This small molecule binds to this protein.
Small molecule (SMILES): Nc1nc2c(ncn2[C@@H]2O[C@H](CO[P](=O)(O)O[P](=O)(O)NP(=O)(O)O)[C@@H](O)[C@H]2O)c(=O)[nH]1

Sequence of chain 1.C:
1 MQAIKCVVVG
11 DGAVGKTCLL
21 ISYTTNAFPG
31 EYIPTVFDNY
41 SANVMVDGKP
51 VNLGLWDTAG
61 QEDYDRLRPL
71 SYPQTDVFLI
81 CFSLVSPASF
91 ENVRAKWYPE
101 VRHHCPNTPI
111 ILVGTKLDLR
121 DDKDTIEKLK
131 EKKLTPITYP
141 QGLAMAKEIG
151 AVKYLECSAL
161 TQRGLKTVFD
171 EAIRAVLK

Binding-site contacts:
Ligand atom O1B contacts residue GLY15 of chain 1.C at 3.0 Å (h-bond).
Ligand atom O3A contacts residue GLY15 of chain 1.C at 3.0 Å (h-bond).
Ligand atom O1B contacts residue VAL14 of chain 1.C at 3.1 Å (h-bond).
Ligand atom O2G contacts residue MG1 of chain 1.K at 2.0 Å.
Ligand atom O1A contacts residue GLY15 of chain 1.C at 3.2 Å.
Ligand atom O2G contacts residue LYS16 of chain 1.C at 2.9 Å (salt-bridge).
Ligand atom O2B contacts residue MG1 of chain 1.K at 3.2 Å.
Ligand atom O2B contacts residue THR17 of chain 1.C at 2.5 Å (h-bond).
Ligand atom O1G contacts residue ALA13 of chain 1.C at 3.3 Å (h-bond).
Ligand atom O5' contacts residue CYS18 of chain 1.C at 3.3 Å (h-bond).
Ligand atom O1G contacts residue LYS16 of chain 1.C at 3.0 Å (salt-bridge).
Ligand atom O1G contacts residue GLN61 of chain 1.C at 3.1 Å (h-bond).
Ligand atom O2B contacts residue LYS16 of chain 1.C at 3.2 Å (salt-bridge).
Ligand atom O2' contacts residue PHE28 of chain 1.C at 3.4 Å.
Ligand atom O3G contacts residue GLN61 of chain 1.C at 2.8 Å (h-bond).
Ligand atom O3A contacts residue ALA13 of chain 1.C at 3.4 Å.
Ligand atom O5' contacts residue TYR32 of chain 1.C at 3.2 Å.
Ligand atom O3G contacts residue PRO34 of chain 1.C at 3.4 Å.
Ligand atom N1 contacts residue ASP118 of chain 1.C at 2.7 Å (salt-bridge).
Ligand atom N2 contacts residue ASP118 of chain 1.C at 2.8 Å (salt-bridge).
Ligand atom O6 contacts residue SER158 of chain 1.C at 3.0 Å (h-bond).
Ligand atom N3B contacts residue ALA13 of chain 1.C at 3.4 Å (h-bond).
Ligand atom O2A contacts residue THR17 of chain 1.C at 3.4 Å.
Ligand atom O6 contacts residue ALA159 of chain 1.C at 2.7 Å (h-bond).
Ligand atom O3G contacts residue TYR32 of chain 1.C at 2.7 Å (h-bond).
Ligand atom O3G contacts residue THR35 of chain 1.C at 3.2 Å (h-bond).
Ligand atom O3G contacts residue MG1 of chain 1.K at 2.0 Å.
Ligand atom N3B contacts residue MG1 of chain 1.K at 2.5 Å.
Ligand atom O1B contacts residue LYS16 of chain 1.C at 2.9 Å (salt-bridge).
Ligand atom O2G contacts residue THR58 of chain 1.C at 3.1 Å (h-bond).
Ligand atom N3B contacts residue TYR32 of chain 1.C at 3.1 Å.
Ligand atom PG contacts residue MG1 of chain 1.K at 2.0 Å.
Ligand atom O1A contacts residue CYS18 of chain 1.C at 2.9 Å (h-bond).
Ligand atom O2A contacts residue TYR32 of chain 1.C at 3.3 Å.
Ligand atom O4' contacts residue LYS116 of chain 1.C at 3.4 Å.
Ligand atom O2G contacts residue THR35 of chain 1.C at 3.0 Å (h-bond).
Ligand atom O1A contacts residue THR17 of chain 1.C at 3.3 Å (h-bond).
Ligand atom O1G contacts residue GLY60 of chain 1.C at 3.2 Å (h-bond).
Ligand atom N2 contacts residue LEU119 of chain 1.C at 3.4 Å.
Ligand atom PB contacts residue MG1 of chain 1.K at 3.4 Å.